Binding-site contacts:
Ligand atom C3 contacts residue ARG496 of chain 1.B at 3.7 Å.
Ligand atom O3 contacts residue ARG496 of chain 1.B at 3.4 Å (salt-bridge).
Ligand atom C6 contacts residue ASP89 of chain 1.B at 3.8 Å.
Ligand atom C6 contacts residue ASP498 of chain 1.B at 3.8 Å.
Ligand atom O4 contacts residue THR99 of chain 1.B at 3.6 Å (h-bond).
Ligand atom O5 contacts residue VAL97 of chain 1.B at 4.2 Å.
Ligand atom C4 contacts residue TRP156 of chain 1.B at 3.9 Å (hydrophobic).
Ligand atom O4 contacts residue ARG496 of chain 1.B at 3.3 Å (salt-bridge).
Ligand atom C4 contacts residue ASP89 of chain 1.B at 3.5 Å.
Ligand atom O2 contacts residue TRP156 of chain 1.B at 3.3 Å.
Ligand atom O4 contacts residue ASP89 of chain 1.B at 2.7 Å (salt-bridge).
Ligand atom O2 contacts residue GAL1 of chain 1.F at 4.5 Å.
Ligand atom O3 contacts residue ASP498 of chain 1.B at 3.7 Å.
Ligand atom O4 contacts residue AAL2 of chain 1.H at 4.5 Å.
Ligand atom C1 contacts residue AAL2 of chain 1.H at 2.6 Å.
Ligand atom O4 contacts residue VAL97 of chain 1.B at 3.7 Å.
Ligand atom C2 contacts residue VAL97 of chain 1.B at 4.2 Å (hydrophobic).
Ligand atom O2 contacts residue AAL2 of chain 1.H at 2.8 Å (h-bond).
Ligand atom C2 contacts residue AAL2 of chain 1.H at 2.5 Å.
Ligand atom C5 contacts residue AAL2 of chain 1.H at 4.0 Å.
Ligand atom C5 contacts residue TRP156 of chain 1.B at 4.4 Å (hydrophobic).
Ligand atom O4 contacts residue GAL1 of chain 1.F at 1.7 Å.
Ligand atom C4 contacts residue GAL1 of chain 1.F at 2.5 Å.
Ligand atom C5 contacts residue ASP89 of chain 1.B at 4.2 Å.
Ligand atom C5 contacts residue GAL1 of chain 1.F at 3.7 Å.
Ligand atom C6 contacts residue GAL1 of chain 1.F at 4.3 Å.
Ligand atom C6 contacts residue VAL97 of chain 1.B at 4.2 Å (hydrophobic).
Ligand atom O5 contacts residue AAL2 of chain 1.H at 2.7 Å (h-bond).
Ligand atom C3 contacts residue GAL1 of chain 1.F at 3.4 Å.
Ligand atom O3 contacts residue AAL2 of chain 1.H at 4.4 Å.
Ligand atom C3 contacts residue AAL2 of chain 1.H at 3.9 Å.
Ligand atom O3 contacts residue GAL1 of chain 1.F at 4.2 Å.
Ligand atom C4 contacts residue ARG496 of chain 1.B at 4.1 Å.
Ligand atom C6 contacts residue ARG496 of chain 1.B at 4.2 Å.
Ligand atom C4 contacts residue AAL2 of chain 1.H at 4.3 Å.
Ligand atom O5 contacts residue TRP156 of chain 1.B at 4.0 Å.

Sequence of chain 1.B:
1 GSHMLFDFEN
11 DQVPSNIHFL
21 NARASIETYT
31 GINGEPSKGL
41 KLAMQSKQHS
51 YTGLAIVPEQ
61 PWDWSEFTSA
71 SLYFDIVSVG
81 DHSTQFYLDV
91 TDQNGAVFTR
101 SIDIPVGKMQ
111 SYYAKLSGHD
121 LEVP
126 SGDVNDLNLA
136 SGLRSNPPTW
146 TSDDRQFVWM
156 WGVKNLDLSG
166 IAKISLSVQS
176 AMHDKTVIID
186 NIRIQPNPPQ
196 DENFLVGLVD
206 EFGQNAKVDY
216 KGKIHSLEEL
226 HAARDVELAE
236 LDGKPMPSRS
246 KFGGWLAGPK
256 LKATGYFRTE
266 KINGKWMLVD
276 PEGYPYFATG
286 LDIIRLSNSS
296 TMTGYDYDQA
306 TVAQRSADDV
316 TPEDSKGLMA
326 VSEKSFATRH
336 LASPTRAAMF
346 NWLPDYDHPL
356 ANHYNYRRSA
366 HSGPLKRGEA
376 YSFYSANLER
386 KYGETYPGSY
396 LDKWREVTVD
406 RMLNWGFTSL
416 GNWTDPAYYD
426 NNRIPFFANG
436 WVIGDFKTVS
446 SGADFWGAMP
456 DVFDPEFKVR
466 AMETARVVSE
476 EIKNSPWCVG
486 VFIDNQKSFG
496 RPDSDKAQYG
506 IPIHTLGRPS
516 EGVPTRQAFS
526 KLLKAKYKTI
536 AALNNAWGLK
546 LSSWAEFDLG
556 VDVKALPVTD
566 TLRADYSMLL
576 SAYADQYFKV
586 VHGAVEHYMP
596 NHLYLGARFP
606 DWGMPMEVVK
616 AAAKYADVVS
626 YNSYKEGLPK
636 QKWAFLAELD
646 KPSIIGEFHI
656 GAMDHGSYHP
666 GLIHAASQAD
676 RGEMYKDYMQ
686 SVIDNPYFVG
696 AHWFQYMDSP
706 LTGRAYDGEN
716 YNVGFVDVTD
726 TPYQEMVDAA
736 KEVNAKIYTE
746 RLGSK

The protein below binds the small molecule below.
Small molecule (SMILES): OC[C@H]1OC[C@H](O)[C@@H](O[C@@H]2O[C@H]3CO[C@@H]([C@@H]2O)[C@@H]3O)[C@H]1O